A small-molecule ligand and the protein it binds are described below.
Small molecule (SMILES): NC1=N[C@@]2(c3ccns3)CN(c3ncc(F)cn3)C[C@H]2CS1

Binding-site contacts:
Ligand atom S1 contacts residue ILE167 of chain 1.B at 4.1 Å.
Ligand atom C6 contacts residue GLY279 of chain 1.B at 4.0 Å.
Ligand atom C12 contacts residue ARG177 of chain 1.B at 3.8 Å.
Ligand atom N2 contacts residue ASP81 of chain 1.B at 2.8 Å (salt-bridge).
Ligand atom F contacts residue ARG177 of chain 1.B at 3.0 Å.
Ligand atom C11 contacts residue ILE167 of chain 1.B at 4.1 Å (hydrophobic).
Ligand atom N contacts residue VAL118 of chain 1.B at 4.1 Å.
Ligand atom N2 contacts residue GLY83 of chain 1.B at 3.9 Å.
Ligand atom F contacts residue VAL118 of chain 1.B at 3.9 Å.
Ligand atom N4 contacts residue TRP164 of chain 1.B at 4.2 Å.
Ligand atom C11 contacts residue ASP81 of chain 1.B at 3.8 Å.
Ligand atom C7 contacts residue ASP81 of chain 1.B at 3.7 Å.
Ligand atom S1 contacts residue TYR120 of chain 1.B at 3.4 Å (h-bond).
Ligand atom C contacts residue ARG177 of chain 1.B at 4.0 Å.
Ligand atom N2 contacts residue GLY279 of chain 1.B at 3.8 Å.
Ligand atom C8 contacts residue ILE167 of chain 1.B at 3.9 Å (hydrophobic).
Ligand atom S contacts residue ASP277 of chain 1.B at 4.0 Å.
Ligand atom N3 contacts residue ASP81 of chain 1.B at 2.7 Å (salt-bridge).
Ligand atom N2 contacts residue ASP277 of chain 1.B at 2.8 Å (salt-bridge).
Ligand atom C10 contacts residue GLY279 of chain 1.B at 4.2 Å.
Ligand atom C10 contacts residue LEU79 of chain 1.B at 3.5 Å (hydrophobic).
Ligand atom C5 contacts residue TYR120 of chain 1.B at 4.1 Å (hydrophobic).
Ligand atom N4 contacts residue PHE157 of chain 1.B at 3.9 Å.
Ligand atom C9 contacts residue ILE167 of chain 1.B at 4.1 Å (hydrophobic).
Ligand atom N contacts residue SER84 of chain 1.B at 3.5 Å.
Ligand atom C6 contacts residue ASP277 of chain 1.B at 3.8 Å.
Ligand atom C9 contacts residue LEU79 of chain 1.B at 4.1 Å (hydrophobic).
Ligand atom C4 contacts residue TYR120 of chain 1.B at 3.6 Å (hydrophobic).
Ligand atom F contacts residue ILE175 of chain 1.B at 3.8 Å.
Ligand atom N2 contacts residue THR280 of chain 1.B at 3.9 Å.
Ligand atom C6 contacts residue ASP81 of chain 1.B at 3.5 Å.
Ligand atom S contacts residue THR280 of chain 1.B at 3.6 Å (h-bond).
Ligand atom C9 contacts residue GLY279 of chain 1.B at 3.6 Å.
Ligand atom C1 contacts residue VAL118 of chain 1.B at 3.5 Å (hydrophobic).
Ligand atom C3 contacts residue TYR120 of chain 1.B at 3.9 Å (hydrophobic).
Ligand atom C2 contacts residue SER84 of chain 1.B at 4.1 Å.
Ligand atom N5 contacts residue TYR120 of chain 1.B at 4.0 Å.
Ligand atom C contacts residue VAL118 of chain 1.B at 3.7 Å (hydrophobic).
Ligand atom S1 contacts residue PHE157 of chain 1.B at 3.6 Å.
Ligand atom C1 contacts residue SER84 of chain 1.B at 3.9 Å.

Sequence of chain 1.B:
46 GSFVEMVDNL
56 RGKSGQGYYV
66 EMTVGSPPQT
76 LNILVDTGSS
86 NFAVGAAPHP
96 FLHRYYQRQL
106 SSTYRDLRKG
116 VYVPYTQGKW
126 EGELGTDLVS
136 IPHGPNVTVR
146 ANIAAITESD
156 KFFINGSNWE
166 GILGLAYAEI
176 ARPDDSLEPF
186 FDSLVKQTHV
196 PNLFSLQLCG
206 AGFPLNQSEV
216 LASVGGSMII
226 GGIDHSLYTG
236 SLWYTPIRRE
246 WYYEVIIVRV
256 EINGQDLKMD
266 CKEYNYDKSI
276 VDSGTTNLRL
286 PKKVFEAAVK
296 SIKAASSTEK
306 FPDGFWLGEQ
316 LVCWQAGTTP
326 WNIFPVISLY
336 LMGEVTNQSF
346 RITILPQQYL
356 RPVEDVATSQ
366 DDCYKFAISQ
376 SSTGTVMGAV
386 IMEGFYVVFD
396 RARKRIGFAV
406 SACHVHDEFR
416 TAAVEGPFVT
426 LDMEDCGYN